Binding-site contacts:
Ligand atom C7 contacts residue ASN176 of chain 1.F at 3.7 Å.
Ligand atom N2 contacts residue ASN176 of chain 1.F at 2.8 Å (h-bond).
Ligand atom O6 contacts residue ASN176 of chain 1.F at 4.1 Å.
Ligand atom C3 contacts residue ASN176 of chain 1.F at 3.8 Å.
Ligand atom C5 contacts residue ASN176 of chain 1.F at 3.8 Å.
Ligand atom C4 contacts residue ASN176 of chain 1.F at 4.3 Å.
Ligand atom C1 contacts residue ASN176 of chain 1.F at 1.4 Å.
Ligand atom O7 contacts residue ASN176 of chain 1.F at 4.5 Å.
Ligand atom C8 contacts residue ASN176 of chain 1.F at 4.3 Å.
Ligand atom C2 contacts residue ASN176 of chain 1.F at 2.4 Å.
Ligand atom O5 contacts residue ASN176 of chain 1.F at 2.5 Å (h-bond).

This small molecule binds to this protein.
Small molecule (SMILES): CC(=O)N[C@H]1[C@H](O[C@H]2[C@H](O)[C@@H](NC(C)=O)CO[C@@H]2CO)O[C@H](CO)[C@@H](O)[C@@H]1O

Sequence of chain 1.F:
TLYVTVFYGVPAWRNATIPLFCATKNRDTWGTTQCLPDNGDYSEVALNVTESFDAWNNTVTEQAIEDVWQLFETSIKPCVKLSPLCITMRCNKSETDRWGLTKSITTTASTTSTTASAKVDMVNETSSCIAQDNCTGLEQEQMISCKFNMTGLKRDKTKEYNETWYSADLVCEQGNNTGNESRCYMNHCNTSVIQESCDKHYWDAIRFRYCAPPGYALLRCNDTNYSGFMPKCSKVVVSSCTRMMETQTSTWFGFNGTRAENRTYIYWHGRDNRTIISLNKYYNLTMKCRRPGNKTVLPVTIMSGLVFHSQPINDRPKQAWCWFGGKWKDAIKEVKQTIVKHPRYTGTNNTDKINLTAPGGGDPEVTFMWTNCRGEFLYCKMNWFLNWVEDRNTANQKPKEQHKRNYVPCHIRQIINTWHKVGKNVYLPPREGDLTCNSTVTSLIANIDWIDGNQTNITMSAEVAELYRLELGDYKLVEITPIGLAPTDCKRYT